Sequence of chain 1.B:
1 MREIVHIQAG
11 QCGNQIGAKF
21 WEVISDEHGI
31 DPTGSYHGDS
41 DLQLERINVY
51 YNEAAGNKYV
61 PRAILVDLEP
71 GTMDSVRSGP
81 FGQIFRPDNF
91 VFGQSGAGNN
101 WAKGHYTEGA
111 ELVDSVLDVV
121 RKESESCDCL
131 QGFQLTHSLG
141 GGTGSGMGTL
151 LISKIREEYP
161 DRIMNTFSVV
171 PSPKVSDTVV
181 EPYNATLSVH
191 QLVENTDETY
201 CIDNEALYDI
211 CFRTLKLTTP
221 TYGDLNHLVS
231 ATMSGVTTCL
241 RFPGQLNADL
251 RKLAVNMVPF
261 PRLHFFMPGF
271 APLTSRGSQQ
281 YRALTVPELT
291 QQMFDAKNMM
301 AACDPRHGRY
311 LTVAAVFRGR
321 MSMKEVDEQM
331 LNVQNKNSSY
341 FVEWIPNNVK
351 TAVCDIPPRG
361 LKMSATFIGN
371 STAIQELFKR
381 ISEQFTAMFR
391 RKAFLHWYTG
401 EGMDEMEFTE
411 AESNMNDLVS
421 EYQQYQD

Sequence of chain 1.A:
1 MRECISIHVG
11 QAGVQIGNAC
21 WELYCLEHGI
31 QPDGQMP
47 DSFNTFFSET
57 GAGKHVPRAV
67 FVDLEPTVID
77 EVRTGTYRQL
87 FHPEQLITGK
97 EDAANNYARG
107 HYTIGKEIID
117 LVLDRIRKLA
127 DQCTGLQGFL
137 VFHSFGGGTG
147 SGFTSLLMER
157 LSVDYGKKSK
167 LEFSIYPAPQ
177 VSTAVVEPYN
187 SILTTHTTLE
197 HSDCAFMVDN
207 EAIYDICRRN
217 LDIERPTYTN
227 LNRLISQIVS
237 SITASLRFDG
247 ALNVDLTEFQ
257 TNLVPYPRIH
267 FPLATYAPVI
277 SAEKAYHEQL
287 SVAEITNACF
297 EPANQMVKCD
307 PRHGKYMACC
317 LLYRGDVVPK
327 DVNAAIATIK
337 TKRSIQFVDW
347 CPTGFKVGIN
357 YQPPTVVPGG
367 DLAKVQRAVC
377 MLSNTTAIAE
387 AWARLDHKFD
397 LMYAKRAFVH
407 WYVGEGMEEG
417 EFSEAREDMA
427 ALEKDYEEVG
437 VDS

Binding-site contacts:
Ligand atom O1G contacts residue THR143 of chain 1.B at 2.9 Å (h-bond).
Ligand atom O2B contacts residue MG1 of chain 1.R at 2.2 Å.
Ligand atom C6 contacts residue GLN15 of chain 1.B at 3.7 Å.
Ligand atom N2 contacts residue ASN226 of chain 1.B at 3.7 Å.
Ligand atom C2 contacts residue ASN204 of chain 1.B at 3.5 Å.
Ligand atom O1B contacts residue GLY10 of chain 1.B at 3.4 Å.
Ligand atom O4' contacts residue SER138 of chain 1.B at 3.8 Å.
Ligand atom N2 contacts residue ASN204 of chain 1.B at 2.9 Å (h-bond).
Ligand atom O1A contacts residue GLN11 of chain 1.B at 3.8 Å.
Ligand atom PG contacts residue THR143 of chain 1.B at 3.8 Å.
Ligand atom O3B contacts residue THR143 of chain 1.B at 3.1 Å (h-bond).
Ligand atom C1' contacts residue ASN204 of chain 1.B at 3.8 Å.
Ligand atom O1B contacts residue GLN11 of chain 1.B at 3.6 Å (h-bond).
Ligand atom O1G contacts residue MG1 of chain 1.R at 3.8 Å.
Ligand atom O1G contacts residue ALA97 of chain 1.B at 3.4 Å (h-bond).
Ligand atom O3G contacts residue GLY141 of chain 1.B at 3.8 Å.
Ligand atom C2 contacts residue ASN226 of chain 1.B at 3.6 Å.
Ligand atom O3B contacts residue GLY142 of chain 1.B at 3.5 Å (h-bond).
Ligand atom O3' contacts residue GLU181 of chain 1.B at 3.6 Å (salt-bridge).
Ligand atom O3G contacts residue GLY142 of chain 1.B at 2.8 Å (h-bond).
Ligand atom PB contacts residue MG1 of chain 1.R at 3.7 Å.
Ligand atom O2' contacts residue ASN204 of chain 1.B at 3.8 Å.
Ligand atom O1B contacts residue GLY144 of chain 1.B at 3.2 Å (h-bond).
Ligand atom C6 contacts residue ASN226 of chain 1.B at 3.3 Å.
Ligand atom PG contacts residue GLY142 of chain 1.B at 3.8 Å.
Ligand atom O2' contacts residue TYR222 of chain 1.B at 2.5 Å (h-bond).
Ligand atom O2B contacts residue GLN11 of chain 1.B at 3.2 Å (h-bond).
Ligand atom O6 contacts residue ASN226 of chain 1.B at 3.0 Å (h-bond).
Ligand atom C3A contacts residue GLY141 of chain 1.B at 3.8 Å.
Ligand atom O6 contacts residue GLN15 of chain 1.B at 3.0 Å (h-bond).
Ligand atom N7 contacts residue GLN15 of chain 1.B at 3.2 Å (h-bond).
Ligand atom N1 contacts residue ASN226 of chain 1.B at 2.6 Å (h-bond).
Ligand atom O2G contacts residue MG1 of chain 1.R at 2.6 Å.
Ligand atom O1A contacts residue CYS12 of chain 1.B at 3.2 Å (h-bond).
Ligand atom C5 contacts residue GLN15 of chain 1.B at 3.7 Å.
Ligand atom N3 contacts residue ASN204 of chain 1.B at 3.1 Å (h-bond).
Ligand atom O3G contacts residue ASN99 of chain 1.B at 3.0 Å (h-bond).
Ligand atom C2' contacts residue TYR222 of chain 1.B at 3.4 Å (hydrophobic).
Ligand atom PG contacts residue MG1 of chain 1.R at 3.6 Å.
Ligand atom O2A contacts residue GLN11 of chain 1.B at 3.3 Å (h-bond).

The protein below binds the small molecule below.
Small molecule (SMILES): Nc1nc2c(ncn2[C@@H]2O[C@H](CO[P](=O)(O)C[P](=O)(O)OP(=O)(O)O)[C@@H](O)[C@H]2O)c(=O)[nH]1